Binding-site contacts:
Ligand atom C22 contacts residue GLY47 of chain 1.Y at 3.6 Å.
Ligand atom N03 contacts residue ASP124 of chain 1.Z at 2.9 Å (salt-bridge).
Ligand atom C30 contacts residue ILE45 of chain 1.Y at 3.2 Å (hydrophobic).
Ligand atom C04 contacts residue THR21 of chain 1.Y at 3.6 Å.
Ligand atom N23 contacts residue CIT1 of chain 1.FB at 3.4 Å (h-bond).
Ligand atom C14 contacts residue TRP129 of chain 1.Z at 3.4 Å (hydrophobic).
Ligand atom F27 contacts residue ALA49 of chain 1.Y at 3.2 Å.
Ligand atom C13 contacts residue TRP129 of chain 1.Z at 3.4 Å (hydrophobic).
Ligand atom F27 contacts residue VAL31 of chain 1.Y at 3.7 Å.
Ligand atom C16 contacts residue SER122 of chain 1.Z at 3.4 Å.
Ligand atom O18 contacts residue GLN22 of chain 1.Y at 2.9 Å (h-bond).
Ligand atom N20 contacts residue THR21 of chain 1.Y at 2.8 Å (h-bond).
Ligand atom C24 contacts residue CIT1 of chain 1.FB at 3.6 Å.
Ligand atom O18 contacts residue SER27 of chain 1.Y at 2.8 Å (h-bond).
Ligand atom C11 contacts residue SER20 of chain 1.Y at 3.5 Å.
Ligand atom C26 contacts residue ALA49 of chain 1.Y at 3.5 Å (hydrophobic).
Ligand atom C10 contacts residue SER20 of chain 1.Y at 3.6 Å.
Ligand atom C05 contacts residue ASP124 of chain 1.Z at 3.5 Å.
Ligand atom O32 contacts residue SER20 of chain 1.Y at 3.2 Å.
Ligand atom N07 contacts residue ASP124 of chain 1.Z at 3.6 Å.
Ligand atom C08 contacts residue ASP124 of chain 1.Z at 3.2 Å.
Ligand atom C41 contacts residue THR48 of chain 1.Y at 3.4 Å.
Ligand atom C44 contacts residue CIT1 of chain 1.FB at 3.3 Å.
Ligand atom N23 contacts residue GLY47 of chain 1.Y at 2.9 Å (h-bond).
Ligand atom C21 contacts residue GLY47 of chain 1.Y at 3.5 Å.
Ligand atom O32 contacts residue THR21 of chain 1.Y at 3.0 Å (h-bond).
Ligand atom O33 contacts residue ALA49 of chain 1.Y at 3.0 Å (h-bond).
Ligand atom O01 contacts residue GLN22 of chain 1.Y at 3.4 Å.
Ligand atom C14 contacts residue ALA49 of chain 1.Y at 3.7 Å (hydrophobic).
Ligand atom C22 contacts residue CIT1 of chain 1.FB at 3.6 Å.
Ligand atom C19 contacts residue THR21 of chain 1.Y at 3.7 Å.
Ligand atom O32 contacts residue CIT1 of chain 1.FB at 3.7 Å.
Ligand atom C30 contacts residue ALA52 of chain 1.Y at 3.6 Å (hydrophobic).
Ligand atom C31 contacts residue ILE45 of chain 1.Y at 3.6 Å (hydrophobic).
Ligand atom C28 contacts residue VAL31 of chain 1.Y at 3.5 Å (hydrophobic).
Ligand atom C06 contacts residue GLN22 of chain 1.Y at 3.7 Å.
Ligand atom C26 contacts residue VAL31 of chain 1.Y at 3.7 Å (hydrophobic).
Ligand atom C06 contacts residue SER27 of chain 1.Y at 3.6 Å.
Ligand atom C24 contacts residue THR1 of chain 1.Y at 3.2 Å.
Ligand atom F27 contacts residue SER20 of chain 1.Y at 3.4 Å.

Sequence of chain 1.Y:
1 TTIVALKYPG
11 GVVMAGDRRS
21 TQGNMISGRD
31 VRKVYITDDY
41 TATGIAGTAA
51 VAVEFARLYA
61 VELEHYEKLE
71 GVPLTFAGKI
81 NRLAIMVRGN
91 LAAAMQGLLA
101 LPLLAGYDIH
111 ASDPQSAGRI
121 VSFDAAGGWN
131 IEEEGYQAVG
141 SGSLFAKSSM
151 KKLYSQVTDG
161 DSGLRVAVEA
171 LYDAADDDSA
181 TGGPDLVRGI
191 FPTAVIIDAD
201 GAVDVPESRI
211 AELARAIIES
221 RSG

Sequence of chain 1.Z:
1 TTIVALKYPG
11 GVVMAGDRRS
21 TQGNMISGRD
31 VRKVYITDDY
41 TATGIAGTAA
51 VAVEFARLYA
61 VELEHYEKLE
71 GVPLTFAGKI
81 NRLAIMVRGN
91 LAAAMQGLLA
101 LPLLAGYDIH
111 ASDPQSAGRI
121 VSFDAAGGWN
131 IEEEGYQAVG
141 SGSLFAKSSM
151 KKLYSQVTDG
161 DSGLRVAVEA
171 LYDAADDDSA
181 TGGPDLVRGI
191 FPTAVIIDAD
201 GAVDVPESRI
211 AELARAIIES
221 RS

This protein binds this small molecule.
Small molecule (SMILES): O=C1CCc2cccc(c2)Oc2ccc(cc2)C[C@@H](C(=O)NCc2ccccc2F)NC(=O)[C@H](CC(=O)N2CCC[C@@H]2c2ccccc2)N1